A protein and the small-molecule ligand that binds it are described below.
Small molecule (SMILES): CC(=O)N[C@@H]1[C@@H](O)[C@H](O)[C@@H](CO)O[C@H]1O

Binding-site contacts:
Ligand atom O5 contacts residue ILE292 of chain 1.E at 3.5 Å.
Ligand atom C6 contacts residue ILE292 of chain 1.E at 4.3 Å (hydrophobic).
Ligand atom N2 contacts residue ASN271 of chain 1.E at 2.8 Å (h-bond).
Ligand atom C1 contacts residue ILE292 of chain 1.E at 4.0 Å (hydrophobic).
Ligand atom C8 contacts residue VAL410 of chain 1.E at 3.6 Å (hydrophobic).
Ligand atom C4 contacts residue ASN271 of chain 1.E at 4.2 Å.
Ligand atom C7 contacts residue ASN271 of chain 1.E at 3.4 Å.
Ligand atom C3 contacts residue ASN271 of chain 1.E at 3.8 Å.
Ligand atom O7 contacts residue ASN271 of chain 1.E at 3.6 Å (h-bond).
Ligand atom C2 contacts residue ASN271 of chain 1.E at 2.5 Å.
Ligand atom C5 contacts residue ASN271 of chain 1.E at 3.7 Å.
Ligand atom C1 contacts residue ASN271 of chain 1.E at 1.5 Å.
Ligand atom O5 contacts residue ASN271 of chain 1.E at 2.4 Å (h-bond).
Ligand atom C5 contacts residue ILE292 of chain 1.E at 4.2 Å (hydrophobic).
Ligand atom C8 contacts residue ASN271 of chain 1.E at 4.3 Å.

Sequence of chain 1.E:
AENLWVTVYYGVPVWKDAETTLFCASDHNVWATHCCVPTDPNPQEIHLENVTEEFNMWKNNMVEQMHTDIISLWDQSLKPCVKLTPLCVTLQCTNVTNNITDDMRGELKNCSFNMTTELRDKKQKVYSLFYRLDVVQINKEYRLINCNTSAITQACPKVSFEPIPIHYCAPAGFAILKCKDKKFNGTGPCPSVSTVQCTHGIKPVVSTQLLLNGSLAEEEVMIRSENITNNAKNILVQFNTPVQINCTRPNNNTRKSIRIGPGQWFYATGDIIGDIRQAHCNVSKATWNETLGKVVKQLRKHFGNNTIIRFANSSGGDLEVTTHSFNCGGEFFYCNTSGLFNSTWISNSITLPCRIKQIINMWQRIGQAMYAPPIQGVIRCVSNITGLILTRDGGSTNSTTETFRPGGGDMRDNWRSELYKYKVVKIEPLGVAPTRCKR